Binding-site contacts:
Ligand atom C17 contacts residue ALA24 of chain 49.E at 3.7 Å (hydrophobic).
Ligand atom C4 contacts residue MET109 of chain 50.B at 3.8 Å (hydrophobic).
Ligand atom O3 contacts residue TYR89 of chain 50.B at 3.6 Å.
Ligand atom C17 contacts residue TYR136 of chain 50.B at 3.7 Å (hydrophobic).
Ligand atom C5 contacts residue TYR89 of chain 50.B at 3.5 Å (hydrophobic).
Ligand atom C12 contacts residue PHE111 of chain 50.B at 3.8 Å (hydrophobic).
Ligand atom O1 contacts residue MET109 of chain 50.B at 3.7 Å.
Ligand atom O1 contacts residue ILE87 of chain 50.B at 3.7 Å.
Ligand atom C21 contacts residue TYR182 of chain 50.B at 3.8 Å (hydrophobic).
Ligand atom C11 contacts residue ILE87 of chain 50.B at 3.8 Å (hydrophobic).
Ligand atom C10 contacts residue TYR136 of chain 50.B at 3.5 Å (hydrophobic).
Ligand atom C21 contacts residue HIS184 of chain 50.B at 3.6 Å.
Ligand atom C20 contacts residue LEU217 of chain 50.B at 3.8 Å (hydrophobic).
Ligand atom C6 contacts residue TYR89 of chain 50.B at 3.7 Å (hydrophobic).
Ligand atom C19 contacts residue LEU217 of chain 50.B at 3.8 Å (hydrophobic).
Ligand atom O3 contacts residue PHE107 of chain 50.B at 3.6 Å.
Ligand atom C7 contacts residue PHE214 of chain 50.B at 3.5 Å (hydrophobic).
Ligand atom C9 contacts residue VAL176 of chain 50.B at 3.6 Å (hydrophobic).
Ligand atom C20 contacts residue ILE171 of chain 50.B at 3.8 Å (hydrophobic).
Ligand atom C7 contacts residue MET109 of chain 50.B at 3.3 Å (hydrophobic).
Ligand atom C14 contacts residue TYR136 of chain 50.B at 3.5 Å (hydrophobic).
Ligand atom C9 contacts residue PHE214 of chain 50.B at 3.7 Å (hydrophobic).
Ligand atom O2 contacts residue VAL173 of chain 50.B at 3.4 Å.
Ligand atom C8 contacts residue MET109 of chain 50.B at 3.4 Å (hydrophobic).
Ligand atom CL2 contacts residue ILE25 of chain 49.E at 3.4 Å.
Ligand atom C12 contacts residue ILE87 of chain 50.B at 3.8 Å (hydrophobic).
Ligand atom O1 contacts residue PHE214 of chain 50.B at 3.8 Å.
Ligand atom CL2 contacts residue TYR136 of chain 50.B at 3.6 Å.
Ligand atom C16 contacts residue TYR136 of chain 50.B at 3.8 Å (hydrophobic).
Ligand atom C13 contacts residue MET109 of chain 50.B at 3.4 Å (hydrophobic).
Ligand atom C13 contacts residue PHE111 of chain 50.B at 3.7 Å (hydrophobic).
Ligand atom C13 contacts residue ILE87 of chain 50.B at 3.7 Å (hydrophobic).
Ligand atom C1 contacts residue TYR182 of chain 50.B at 3.8 Å (hydrophobic).
Ligand atom CL3 contacts residue LEU217 of chain 50.B at 3.8 Å.
Ligand atom C2 contacts residue PHE214 of chain 50.B at 3.6 Å (hydrophobic).
Ligand atom C16 contacts residue ALA24 of chain 49.E at 3.8 Å (hydrophobic).
Ligand atom CL3 contacts residue PHE111 of chain 50.B at 3.8 Å.
Ligand atom CL2 contacts residue ALA24 of chain 49.E at 3.5 Å.
Ligand atom C3 contacts residue MET109 of chain 50.B at 3.7 Å (hydrophobic).
Ligand atom C21 contacts residue SER105 of chain 50.B at 3.8 Å.

Sequence of chain 50.B:
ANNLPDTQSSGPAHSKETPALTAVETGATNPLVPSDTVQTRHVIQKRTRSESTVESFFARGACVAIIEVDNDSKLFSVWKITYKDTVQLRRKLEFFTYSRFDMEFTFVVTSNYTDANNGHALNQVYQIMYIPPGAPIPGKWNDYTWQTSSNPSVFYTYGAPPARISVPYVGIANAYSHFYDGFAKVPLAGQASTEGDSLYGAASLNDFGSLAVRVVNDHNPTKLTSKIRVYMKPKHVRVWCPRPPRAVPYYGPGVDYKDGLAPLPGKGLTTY

The protein below binds the small molecule below.
Small molecule (SMILES): COc1ccc(OCc2ccc(COc3c(Cl)cccc3Cl)cc2)c(Cl)c1

Sequence of chain 49.E:
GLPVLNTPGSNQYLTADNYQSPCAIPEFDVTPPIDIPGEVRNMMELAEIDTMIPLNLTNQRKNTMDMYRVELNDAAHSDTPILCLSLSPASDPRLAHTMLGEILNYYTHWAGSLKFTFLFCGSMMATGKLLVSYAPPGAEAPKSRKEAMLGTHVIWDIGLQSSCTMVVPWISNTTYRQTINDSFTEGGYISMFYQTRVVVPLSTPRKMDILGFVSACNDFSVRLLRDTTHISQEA